Binding-site contacts:
Ligand atom C2 contacts residue ASN310 of chain 1.B at 2.5 Å.
Ligand atom O5 contacts residue PRO308 of chain 1.B at 4.3 Å.
Ligand atom C5 contacts residue ASN310 of chain 1.B at 3.6 Å.
Ligand atom O7 contacts residue ASN310 of chain 1.B at 4.2 Å.
Ligand atom O5 contacts residue ASN310 of chain 1.B at 2.2 Å (h-bond).
Ligand atom C3 contacts residue ASN310 of chain 1.B at 3.8 Å.
Ligand atom N2 contacts residue ASN310 of chain 1.B at 3.0 Å.
Ligand atom C8 contacts residue ASN310 of chain 1.B at 3.5 Å.
Ligand atom C4 contacts residue ASN310 of chain 1.B at 4.2 Å.
Ligand atom C1 contacts residue PRO308 of chain 1.B at 4.2 Å (hydrophobic).
Ligand atom C1 contacts residue ASN310 of chain 1.B at 1.4 Å.
Ligand atom C7 contacts residue ASN310 of chain 1.B at 3.5 Å.

Sequence of chain 1.B:
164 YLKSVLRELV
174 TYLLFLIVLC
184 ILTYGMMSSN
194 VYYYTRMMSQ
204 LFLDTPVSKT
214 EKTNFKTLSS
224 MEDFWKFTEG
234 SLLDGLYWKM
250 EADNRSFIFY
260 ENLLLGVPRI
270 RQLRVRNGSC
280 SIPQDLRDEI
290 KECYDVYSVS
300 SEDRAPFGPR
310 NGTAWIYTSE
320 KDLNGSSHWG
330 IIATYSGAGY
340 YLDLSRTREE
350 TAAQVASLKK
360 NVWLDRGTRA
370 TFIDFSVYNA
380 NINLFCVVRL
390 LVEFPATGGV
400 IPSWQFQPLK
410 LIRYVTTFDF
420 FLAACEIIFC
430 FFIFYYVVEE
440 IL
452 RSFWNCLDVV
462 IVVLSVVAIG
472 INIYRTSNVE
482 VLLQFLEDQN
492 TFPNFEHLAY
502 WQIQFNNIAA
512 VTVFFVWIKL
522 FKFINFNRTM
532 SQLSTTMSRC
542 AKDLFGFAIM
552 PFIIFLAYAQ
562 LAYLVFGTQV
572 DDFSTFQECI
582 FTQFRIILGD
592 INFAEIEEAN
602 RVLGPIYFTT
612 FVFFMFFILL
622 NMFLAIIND

This small molecule binds to this protein.
Small molecule (SMILES): CC(=O)N[C@@H]1[C@@H](O)[C@H](O)[C@@H](CO)O[C@H]1O